This protein binds this small molecule.
Small molecule (SMILES): Nc1nc2c(ncn2[C@H]2C[C@H](O)[C@@H](CO[P](=O)(O)O[P](=O)(O)OP(=O)(O)O)O2)c(=O)[nH]1

Sequence of chain 1.Y:
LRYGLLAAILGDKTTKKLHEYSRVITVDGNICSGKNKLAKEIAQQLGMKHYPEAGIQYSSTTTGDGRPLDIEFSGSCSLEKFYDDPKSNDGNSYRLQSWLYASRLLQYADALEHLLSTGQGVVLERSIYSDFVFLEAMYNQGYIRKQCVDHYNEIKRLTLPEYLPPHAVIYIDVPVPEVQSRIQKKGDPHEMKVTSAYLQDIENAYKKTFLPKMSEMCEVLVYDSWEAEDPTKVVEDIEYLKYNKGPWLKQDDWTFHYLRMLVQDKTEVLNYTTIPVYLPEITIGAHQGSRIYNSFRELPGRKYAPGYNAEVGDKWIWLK

Binding-site contacts:
Ligand atom PA contacts residue GLU88 of chain 1.Y at 3.3 Å.
Ligand atom O2B contacts residue MG1 of chain 1.CC at 2.2 Å.
Ligand atom O1G contacts residue ASN71 of chain 1.Y at 3.5 Å (h-bond).
Ligand atom O1B contacts residue LYS221 of chain 1.Y at 3.3 Å.
Ligand atom O2A contacts residue ILE66 of chain 1.Y at 2.8 Å (h-bond).
Ligand atom PA contacts residue ILE66 of chain 1.Y at 3.4 Å.
Ligand atom C2 contacts residue PHE169 of chain 1.Y at 3.5 Å (hydrophobic).
Ligand atom O6 contacts residue GLN132 of chain 1.Y at 3.5 Å (h-bond).
Ligand atom N2 contacts residue TYR233 of chain 1.Y at 3.4 Å (h-bond).
Ligand atom C8 contacts residue GLU88 of chain 1.Y at 3.2 Å.
Ligand atom O6 contacts residue ASP166 of chain 1.Y at 3.1 Å (salt-bridge).
Ligand atom O3A contacts residue ILE66 of chain 1.Y at 2.8 Å (h-bond).
Ligand atom O1A contacts residue LYS70 of chain 1.Y at 3.2 Å (salt-bridge).
Ligand atom O3' contacts residue GLU226 of chain 1.Y at 3.4 Å (salt-bridge).
Ligand atom C3' contacts residue TYR118 of chain 1.Y at 3.5 Å (hydrophobic).
Ligand atom O2G contacts residue CYS67 of chain 1.Y at 3.4 Å.
Ligand atom O2G contacts residue SER68 of chain 1.Y at 2.8 Å (h-bond).
Ligand atom O5' contacts residue GLU88 of chain 1.Y at 3.4 Å (salt-bridge).
Ligand atom C6 contacts residue PHE169 of chain 1.Y at 3.5 Å (hydrophobic).
Ligand atom O3' contacts residue TYR118 of chain 1.Y at 2.6 Å (h-bond).
Ligand atom PA contacts residue MG1 of chain 1.CC at 3.5 Å.
Ligand atom PB contacts residue MG1 of chain 1.CC at 3.2 Å.
Ligand atom O2A contacts residue LYS70 of chain 1.Y at 3.4 Å.
Ligand atom O1A contacts residue MG1 of chain 1.CC at 2.2 Å.
Ligand atom O1G contacts residue MG1 of chain 1.CC at 2.2 Å.
Ligand atom O6 contacts residue ARG139 of chain 1.Y at 3.0 Å (salt-bridge).
Ligand atom N2 contacts residue PHE117 of chain 1.Y at 3.4 Å.
Ligand atom O2A contacts residue GLU88 of chain 1.Y at 3.4 Å (salt-bridge).
Ligand atom N7 contacts residue GLU88 of chain 1.Y at 3.3 Å (salt-bridge).
Ligand atom N1 contacts residue GLN132 of chain 1.Y at 3.2 Å (h-bond).
Ligand atom N2 contacts residue MET173 of chain 1.Y at 3.4 Å.
Ligand atom N1 contacts residue PHE169 of chain 1.Y at 3.3 Å.
Ligand atom C5 contacts residue ARG139 of chain 1.Y at 3.3 Å.
Ligand atom O2A contacts residue ARG161 of chain 1.Y at 3.1 Å (salt-bridge).
Ligand atom O2G contacts residue ILE66 of chain 1.Y at 3.4 Å (h-bond).
Ligand atom N7 contacts residue ARG139 of chain 1.Y at 2.5 Å (salt-bridge).
Ligand atom C6 contacts residue LEU135 of chain 1.Y at 3.5 Å (hydrophobic).
Ligand atom PG contacts residue MG1 of chain 1.CC at 3.5 Å.
Ligand atom C2' contacts residue TYR118 of chain 1.Y at 3.3 Å (hydrophobic).
Ligand atom O1A contacts residue GLU88 of chain 1.Y at 2.7 Å (salt-bridge).